Binding-site contacts:
Ligand atom S contacts residue HIS86 of chain 1.A at 3.9 Å.
Ligand atom C2 contacts residue HIS210 of chain 1.A at 4.2 Å.
Ligand atom O2 contacts residue ZN1 of chain 1.F at 4.3 Å.
Ligand atom C9 contacts residue ASN180 of chain 1.A at 3.8 Å.
Ligand atom O3 contacts residue ASN180 of chain 1.A at 2.9 Å (h-bond).
Ligand atom C1 contacts residue HIS88 of chain 1.A at 3.7 Å.
Ligand atom C5 contacts residue HIS210 of chain 1.A at 3.5 Å.
Ligand atom C5 contacts residue VAL39 of chain 1.A at 4.3 Å (hydrophobic).
Ligand atom C1 contacts residue ZN1 of chain 1.G at 3.3 Å.
Ligand atom O2 contacts residue LYS171 of chain 1.A at 3.8 Å.
Ligand atom O1 contacts residue ASN180 of chain 1.A at 3.0 Å (h-bond).
Ligand atom C4 contacts residue ASN180 of chain 1.A at 4.1 Å.
Ligand atom S contacts residue HIS149 of chain 1.A at 3.2 Å (h-bond).
Ligand atom O1 contacts residue HIS149 of chain 1.A at 4.2 Å.
Ligand atom C2 contacts residue TRP59 of chain 1.A at 4.3 Å (hydrophobic).
Ligand atom C8 contacts residue ASN180 of chain 1.A at 4.0 Å.
Ligand atom C2 contacts residue ZN1 of chain 1.F at 4.0 Å.
Ligand atom C3 contacts residue TRP59 of chain 1.A at 3.8 Å (hydrophobic).
Ligand atom C9 contacts residue HIS149 of chain 1.A at 4.3 Å.
Ligand atom O3 contacts residue LYS171 of chain 1.A at 3.0 Å (salt-bridge).
Ligand atom S contacts residue CYS168 of chain 1.A at 3.8 Å.
Ligand atom C6 contacts residue VAL39 of chain 1.A at 4.3 Å (hydrophobic).
Ligand atom S contacts residue ZN1 of chain 1.F at 2.3 Å.
Ligand atom C9 contacts residue LYS171 of chain 1.A at 3.6 Å.
Ligand atom S contacts residue HIS88 of chain 1.A at 3.6 Å.
Ligand atom O3 contacts residue LEU178 of chain 1.A at 3.6 Å (h-bond).
Ligand atom O3 contacts residue HIS149 of chain 1.A at 4.3 Å.
Ligand atom C1 contacts residue ASP90 of chain 1.A at 3.4 Å.
Ligand atom O2 contacts residue HIS210 of chain 1.A at 3.7 Å.
Ligand atom C1 contacts residue ZN1 of chain 1.F at 3.5 Å.
Ligand atom C6 contacts residue HIS210 of chain 1.A at 3.9 Å.
Ligand atom O2 contacts residue HIS149 of chain 1.A at 3.7 Å.
Ligand atom C1 contacts residue HIS210 of chain 1.A at 4.4 Å.
Ligand atom C2 contacts residue ASP90 of chain 1.A at 4.3 Å.
Ligand atom O3 contacts residue GLY179 of chain 1.A at 3.6 Å.
Ligand atom S contacts residue ZN1 of chain 1.G at 2.3 Å.
Ligand atom S contacts residue ASP90 of chain 1.A at 3.5 Å (salt-bridge).
Ligand atom N contacts residue HIS210 of chain 1.A at 4.2 Å.
Ligand atom S contacts residue HIS210 of chain 1.A at 3.6 Å.

Sequence of chain 1.A:
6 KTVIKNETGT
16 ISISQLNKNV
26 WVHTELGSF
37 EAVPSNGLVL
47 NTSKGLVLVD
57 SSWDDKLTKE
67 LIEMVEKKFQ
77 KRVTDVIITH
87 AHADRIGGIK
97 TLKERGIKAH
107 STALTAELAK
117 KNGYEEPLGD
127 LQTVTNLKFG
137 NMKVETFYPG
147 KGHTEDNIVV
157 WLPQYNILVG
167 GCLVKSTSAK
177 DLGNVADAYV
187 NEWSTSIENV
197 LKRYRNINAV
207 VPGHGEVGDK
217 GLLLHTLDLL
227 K

The protein below binds the small molecule below.
Small molecule (SMILES): C[C@H](CS)C(=O)N1CCC[C@@H]1C(=O)O